Sequence of chain 1.A:
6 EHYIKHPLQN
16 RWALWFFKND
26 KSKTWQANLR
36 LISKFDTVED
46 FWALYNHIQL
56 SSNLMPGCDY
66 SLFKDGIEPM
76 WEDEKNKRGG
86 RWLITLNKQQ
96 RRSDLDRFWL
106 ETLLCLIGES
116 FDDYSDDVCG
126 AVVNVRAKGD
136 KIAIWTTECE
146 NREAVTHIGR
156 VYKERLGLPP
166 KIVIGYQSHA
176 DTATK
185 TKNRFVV

A protein and the small-molecule ligand that binds it are described below.
Small molecule (SMILES): CC(=O)N[C@@H](CCCCN)C(=O)N[C@@H](CCCCN)C(=O)N[C@@H](CCCN=C(N)N)C(=O)N[C@@H](Cc1ccc(O)cc1)C(=O)N[C@@H](CO)C(=O)N[C@@H](CCCN=C(N)N)C(=O)N[C@@]1(C)CCC/C=C\CCC[C@@](C)(C(=O)N[C@@H](Cc2ccccc2)C(=O)N[C@@H](CC2=c3ccccc3=NC2)C(N)=O)NC(=O)[C@H](CC(C)C)NC(=O)[C@H](CC(C)C)NC(=O)[C@H](CCC(N)=O)NC1=O

Binding-site contacts:
Ligand atom CD contacts residue GLN14 of chain 1.A at 3.3 Å.
Ligand atom OH contacts residue PRO12 of chain 1.A at 2.7 Å (h-bond).
Ligand atom CB contacts residue VAL43 of chain 1.A at 3.5 Å (hydrophobic).
Ligand atom CA contacts residue GLY113 of chain 1.A at 3.4 Å.
Ligand atom CD2 contacts residue VAL43 of chain 1.A at 3.7 Å (hydrophobic).
Ligand atom CD2 contacts residue TRP47 of chain 1.A at 3.4 Å (hydrophobic).
Ligand atom CZ contacts residue PRO12 of chain 1.A at 3.4 Å (hydrophobic).
Ligand atom C contacts residue GLY113 of chain 1.A at 3.7 Å.
Ligand atom CZ contacts residue HIS11 of chain 1.A at 3.3 Å.
Ligand atom O contacts residue GLU114 of chain 1.A at 3.4 Å.
Ligand atom NE1 contacts residue TRP47 of chain 1.A at 3.5 Å.
Ligand atom NE1 contacts residue ASN51 of chain 1.A at 2.9 Å (h-bond).
Ligand atom CE2 contacts residue TRP47 of chain 1.A at 3.5 Å (hydrophobic).
Ligand atom CE2 contacts residue HIS11 of chain 1.A at 3.8 Å.
Ligand atom CD contacts residue PRO12 of chain 1.A at 3.7 Å (hydrophobic).
Ligand atom NH1 contacts residue GLU106 of chain 1.A at 3.1 Å (salt-bridge).
Ligand atom CB contacts residue GLN14 of chain 1.A at 3.6 Å.
Ligand atom N contacts residue TRP47 of chain 1.A at 3.6 Å (h-bond).
Ligand atom CA contacts residue TRP47 of chain 1.A at 3.6 Å (hydrophobic).
Ligand atom CB contacts residue ARG160 of chain 1.A at 3.6 Å.
Ligand atom CE3 contacts residue TRP47 of chain 1.A at 3.5 Å (hydrophobic).
Ligand atom CE2 contacts residue PRO12 of chain 1.A at 3.3 Å (hydrophobic).
Ligand atom CG contacts residue TRP47 of chain 1.A at 3.5 Å (hydrophobic).
Ligand atom O contacts residue GLY113 of chain 1.A at 3.5 Å (h-bond).
Ligand atom NE contacts residue GLU106 of chain 1.A at 3.0 Å (salt-bridge).
Ligand atom CG contacts residue PRO12 of chain 1.A at 3.6 Å (hydrophobic).
Ligand atom CE1 contacts residue HIS11 of chain 1.A at 3.4 Å.
Ligand atom CB contacts residue PRO12 of chain 1.A at 3.8 Å (hydrophobic).
Ligand atom N contacts residue GLN14 of chain 1.A at 3.0 Å (h-bond).
Ligand atom CE2 contacts residue ASN51 of chain 1.A at 3.8 Å.
Ligand atom CD1 contacts residue LEU109 of chain 1.A at 3.5 Å (hydrophobic).
Ligand atom N contacts residue GLY113 of chain 1.A at 3.0 Å (h-bond).
Ligand atom CB contacts residue TRP47 of chain 1.A at 3.7 Å (hydrophobic).
Ligand atom O contacts residue GLN14 of chain 1.A at 3.6 Å.
Ligand atom O contacts residue TRP47 of chain 1.A at 2.8 Å (h-bond).
Ligand atom CD1 contacts residue TRP47 of chain 1.A at 3.6 Å (hydrophobic).
Ligand atom CD contacts residue GLU106 of chain 1.A at 3.5 Å.
Ligand atom CD2 contacts residue VAL43 of chain 1.A at 3.8 Å (hydrophobic).
Ligand atom CZ contacts residue GLU106 of chain 1.A at 3.5 Å.
Ligand atom OH contacts residue HIS11 of chain 1.A at 3.4 Å.